The protein below binds the small molecule below.
Small molecule (SMILES): Cc1ccc(S(=O)(=O)O)cc1

Binding-site contacts:
Ligand atom C6 contacts residue LYS53 of chain 2.A at 4.0 Å.
Ligand atom C4 contacts residue ARG54 of chain 2.A at 4.3 Å.
Ligand atom C5 contacts residue ARG54 of chain 2.A at 3.7 Å.
Ligand atom O3 contacts residue ARG54 of chain 2.A at 3.4 Å (salt-bridge).
Ligand atom S contacts residue ARG54 of chain 2.A at 4.1 Å.
Ligand atom C6 contacts residue ARG54 of chain 2.A at 3.5 Å.
Ligand atom C1 contacts residue ARG54 of chain 2.A at 3.6 Å.
Ligand atom S contacts residue LYS53 of chain 2.A at 4.0 Å.
Ligand atom O3 contacts residue LYS53 of chain 2.A at 3.5 Å.
Ligand atom C2 contacts residue ARG54 of chain 2.A at 3.7 Å.
Ligand atom O1 contacts residue LYS53 of chain 2.A at 3.1 Å (salt-bridge).
Ligand atom C3 contacts residue ARG54 of chain 2.A at 4.1 Å.

Sequence of chain 2.A:
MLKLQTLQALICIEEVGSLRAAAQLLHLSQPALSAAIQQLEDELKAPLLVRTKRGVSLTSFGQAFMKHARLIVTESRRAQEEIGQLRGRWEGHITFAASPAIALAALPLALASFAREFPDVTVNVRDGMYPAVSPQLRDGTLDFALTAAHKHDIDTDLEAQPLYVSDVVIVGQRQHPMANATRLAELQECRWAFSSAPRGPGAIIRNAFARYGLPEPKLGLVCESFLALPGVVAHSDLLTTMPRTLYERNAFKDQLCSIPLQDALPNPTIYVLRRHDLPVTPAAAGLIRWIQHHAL